Binding-site contacts:
Ligand atom C18 contacts residue ALA197 of chain 1.A at 4.1 Å (hydrophobic).
Ligand atom C21 contacts residue LYS232 of chain 1.A at 4.2 Å.
Ligand atom C15 contacts residue LEU231 of chain 1.A at 3.2 Å (hydrophobic).
Ligand atom C9 contacts residue VAL200 of chain 1.A at 4.2 Å (hydrophobic).
Ligand atom C18 contacts residue VAL200 of chain 1.A at 4.5 Å (hydrophobic).
Ligand atom C9 contacts residue LEU234 of chain 1.A at 4.3 Å (hydrophobic).
Ligand atom C12 contacts residue LEU231 of chain 1.A at 4.4 Å (hydrophobic).
Ligand atom C15 contacts residue GLY235 of chain 1.A at 3.6 Å.
Ligand atom C9 contacts residue GLY235 of chain 1.A at 4.5 Å.
Ligand atom C9 contacts residue MET238 of chain 1.A at 3.9 Å (hydrophobic).
Ligand atom C12 contacts residue VAL200 of chain 1.A at 3.8 Å (hydrophobic).
Ligand atom C9 contacts residue LEU231 of chain 1.A at 4.3 Å (hydrophobic).
Ligand atom C18 contacts residue LEU231 of chain 1.A at 4.0 Å (hydrophobic).
Ligand atom C12 contacts residue ALA197 of chain 1.A at 3.9 Å (hydrophobic).
Ligand atom C21 contacts residue LEU231 of chain 1.A at 3.6 Å (hydrophobic).

Sequence of chain 1.A:
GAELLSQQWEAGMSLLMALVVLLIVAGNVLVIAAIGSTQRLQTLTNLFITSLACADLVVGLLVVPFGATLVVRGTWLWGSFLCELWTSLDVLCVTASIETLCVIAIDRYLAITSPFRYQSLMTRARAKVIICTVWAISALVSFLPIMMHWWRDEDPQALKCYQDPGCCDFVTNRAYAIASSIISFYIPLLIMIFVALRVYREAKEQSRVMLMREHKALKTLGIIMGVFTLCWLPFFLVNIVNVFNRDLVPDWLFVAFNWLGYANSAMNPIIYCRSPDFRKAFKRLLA

A protein and the small-molecule ligand that binds it are described below.
Small molecule (SMILES): CCCCCCCCCC(=O)N(CCO)C[C@@H](O)[C@@H](O)[C@@H](O)[C@@H](O)CO